Sequence of chain 1.A:
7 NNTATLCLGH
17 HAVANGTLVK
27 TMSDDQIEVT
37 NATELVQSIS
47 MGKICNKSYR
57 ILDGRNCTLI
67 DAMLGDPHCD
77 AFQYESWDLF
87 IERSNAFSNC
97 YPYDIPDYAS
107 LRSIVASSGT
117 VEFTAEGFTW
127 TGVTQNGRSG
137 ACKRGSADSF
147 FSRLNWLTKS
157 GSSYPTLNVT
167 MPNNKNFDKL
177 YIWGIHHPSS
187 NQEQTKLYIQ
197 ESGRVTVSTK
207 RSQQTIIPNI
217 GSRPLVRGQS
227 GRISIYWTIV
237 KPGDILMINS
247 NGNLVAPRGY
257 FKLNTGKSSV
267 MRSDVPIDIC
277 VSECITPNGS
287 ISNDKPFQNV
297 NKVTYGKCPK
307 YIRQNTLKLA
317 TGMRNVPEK

Binding-site contacts:
Ligand atom O6 contacts residue PHE93 of chain 1.A at 4.3 Å.
Ligand atom C5 contacts residue ASN62 of chain 1.A at 3.6 Å.
Ligand atom O5 contacts residue ASN62 of chain 1.A at 2.3 Å (h-bond).
Ligand atom C7 contacts residue ASN62 of chain 1.A at 3.5 Å.
Ligand atom C8 contacts residue ARG61 of chain 1.A at 3.5 Å.
Ligand atom C4 contacts residue ASN62 of chain 1.A at 4.2 Å.
Ligand atom C2 contacts residue ASN62 of chain 1.A at 2.3 Å.
Ligand atom O7 contacts residue ASN62 of chain 1.A at 3.7 Å.
Ligand atom O5 contacts residue PHE93 of chain 1.A at 4.2 Å.
Ligand atom C3 contacts residue ASN62 of chain 1.A at 3.7 Å.
Ligand atom C1 contacts residue ASN62 of chain 1.A at 1.4 Å.
Ligand atom N2 contacts residue ASN62 of chain 1.A at 2.8 Å (h-bond).

The protein below binds the small molecule below.
Small molecule (SMILES): CC(=O)N[C@H]1[C@H](O[C@H]2[C@H](O)[C@@H](NC(C)=O)CO[C@@H]2CO)O[C@H](CO)[C@@H](O)[C@@H]1O